Sequence of chain 3.A:
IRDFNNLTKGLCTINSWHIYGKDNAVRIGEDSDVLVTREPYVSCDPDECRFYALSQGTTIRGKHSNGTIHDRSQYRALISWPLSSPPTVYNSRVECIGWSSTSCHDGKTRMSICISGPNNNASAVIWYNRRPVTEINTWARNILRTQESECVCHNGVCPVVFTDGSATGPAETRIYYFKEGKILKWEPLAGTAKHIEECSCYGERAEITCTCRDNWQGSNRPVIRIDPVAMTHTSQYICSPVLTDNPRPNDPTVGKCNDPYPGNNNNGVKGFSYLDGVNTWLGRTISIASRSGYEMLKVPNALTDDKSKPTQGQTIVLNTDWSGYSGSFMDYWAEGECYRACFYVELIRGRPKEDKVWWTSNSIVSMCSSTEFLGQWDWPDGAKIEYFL

This small molecule binds to this protein.
Small molecule (SMILES): CC(=O)N[C@H]1[C@H](O[C@H]2[C@H](O)[C@@H](NC(C)=O)CO[C@@H]2CO)O[C@H](CO)[C@@H](O)[C@@H]1O

Binding-site contacts:
Ligand atom C4 contacts residue ASN6 of chain 3.A at 4.2 Å.
Ligand atom C4 contacts residue ASN155 of chain 3.A at 4.3 Å.
Ligand atom C3 contacts residue PHE4 of chain 3.A at 4.3 Å (hydrophobic).
Ligand atom C3 contacts residue ASP3 of chain 3.A at 4.0 Å.
Ligand atom C3 contacts residue ASN6 of chain 3.A at 3.8 Å.
Ligand atom N2 contacts residue ASN6 of chain 3.A at 2.9 Å (h-bond).
Ligand atom C7 contacts residue PHE4 of chain 3.A at 3.6 Å (hydrophobic).
Ligand atom C1 contacts residue ASN6 of chain 3.A at 1.4 Å.
Ligand atom O5 contacts residue ASN155 of chain 3.A at 3.9 Å.
Ligand atom C2 contacts residue ASN6 of chain 3.A at 2.5 Å.
Ligand atom O3 contacts residue ASP3 of chain 3.A at 3.2 Å (salt-bridge).
Ligand atom O7 contacts residue ASP3 of chain 3.A at 4.5 Å.
Ligand atom C2 contacts residue PHE4 of chain 3.A at 3.8 Å (hydrophobic).
Ligand atom C1 contacts residue ASN155 of chain 3.A at 4.0 Å.
Ligand atom C8 contacts residue ASP3 of chain 3.A at 3.6 Å.
Ligand atom C1 contacts residue PHE4 of chain 3.A at 3.8 Å (hydrophobic).
Ligand atom C7 contacts residue ASP3 of chain 3.A at 3.8 Å.
Ligand atom O7 contacts residue ASN6 of chain 3.A at 4.2 Å.
Ligand atom O6 contacts residue ASP3 of chain 3.A at 2.5 Å (salt-bridge).
Ligand atom C5 contacts residue ASP3 of chain 3.A at 3.9 Å.
Ligand atom O5 contacts residue ASN6 of chain 3.A at 2.2 Å (h-bond).
Ligand atom N2 contacts residue ASP3 of chain 3.A at 3.7 Å.
Ligand atom C8 contacts residue PHE4 of chain 3.A at 3.4 Å (hydrophobic).
Ligand atom O5 contacts residue ASP3 of chain 3.A at 3.3 Å (salt-bridge).
Ligand atom O4 contacts residue ASN155 of chain 3.A at 4.4 Å.
Ligand atom C5 contacts residue ASN6 of chain 3.A at 3.5 Å.
Ligand atom C7 contacts residue ASN6 of chain 3.A at 3.8 Å.
Ligand atom C6 contacts residue ASP3 of chain 3.A at 3.4 Å.
Ligand atom C5 contacts residue ASN155 of chain 3.A at 3.3 Å.
Ligand atom N2 contacts residue PHE4 of chain 3.A at 2.8 Å (h-bond).
Ligand atom C6 contacts residue ASN155 of chain 3.A at 3.8 Å.